A protein and the small-molecule ligand that binds it are described below.
Small molecule (SMILES): CN1CCN(c2nc3ccccc3cc2Cn2nc(-c3ccc4nc(N)sc4c3)c3c(N)ncnc32)CC1

Binding-site contacts:
Ligand atom CAC contacts residue TRP656 of chain 1.A at 3.6 Å (hydrophobic).
Ligand atom CAA contacts residue TRP656 of chain 1.A at 3.7 Å (hydrophobic).
Ligand atom NBJ contacts residue ASP683 of chain 1.A at 3.4 Å (salt-bridge).
Ligand atom N1 contacts residue MET796 of chain 1.A at 3.8 Å.
Ligand atom C2 contacts residue VAL724 of chain 1.A at 3.4 Å (hydrophobic).
Ligand atom CAE contacts residue TRP656 of chain 1.A at 3.2 Å (hydrophobic).
Ligand atom NAI contacts residue ASP728 of chain 1.A at 3.8 Å.
Ligand atom SBI contacts residue ASP807 of chain 1.A at 3.5 Å (salt-bridge).
Ligand atom C4 contacts residue ILE673 of chain 1.A at 3.9 Å (hydrophobic).
Ligand atom CAQ contacts residue ASP728 of chain 1.A at 3.0 Å.
Ligand atom C5 contacts residue ILE673 of chain 1.A at 3.8 Å (hydrophobic).
Ligand atom CBH contacts residue TYR709 of chain 1.A at 3.4 Å (hydrophobic).
Ligand atom C4 contacts residue GLU722 of chain 1.A at 3.9 Å.
Ligand atom N3 contacts residue GLU722 of chain 1.A at 3.9 Å.
Ligand atom CAK contacts residue MET648 of chain 1.A at 3.7 Å (hydrophobic).
Ligand atom CAQ contacts residue ASN732 of chain 1.A at 3.8 Å.
Ligand atom NBL contacts residue ASP807 of chain 1.A at 3.6 Å.
Ligand atom NAF contacts residue TRP656 of chain 1.A at 3.4 Å.
Ligand atom CBK contacts residue ASP807 of chain 1.A at 3.0 Å.
Ligand atom CAK contacts residue PRO654 of chain 1.A at 3.7 Å (hydrophobic).
Ligand atom CAC contacts residue PHE647 of chain 1.A at 3.6 Å (hydrophobic).
Ligand atom C2 contacts residue TRP656 of chain 1.A at 3.5 Å (hydrophobic).
Ligand atom CAO contacts residue TRP656 of chain 1.A at 3.7 Å (hydrophobic).
Ligand atom NAZ contacts residue GLU722 of chain 1.A at 3.1 Å (salt-bridge).
Ligand atom CAC contacts residue PRO654 of chain 1.A at 3.8 Å (hydrophobic).
Ligand atom CBH contacts residue ILE721 of chain 1.A at 3.8 Å (hydrophobic).
Ligand atom CBE contacts residue ILE806 of chain 1.A at 3.5 Å (hydrophobic).
Ligand atom CAD contacts residue TRP656 of chain 1.A at 3.5 Å (hydrophobic).
Ligand atom N1 contacts residue TRP656 of chain 1.A at 3.3 Å.
Ligand atom N3 contacts residue VAL723 of chain 1.A at 3.7 Å.
Ligand atom NAZ contacts residue ILE721 of chain 1.A at 3.8 Å.
Ligand atom CAC contacts residue MET648 of chain 1.A at 3.3 Å (hydrophobic).
Ligand atom N3 contacts residue VAL724 of chain 1.A at 2.9 Å (h-bond).
Ligand atom CAM contacts residue TRP656 of chain 1.A at 3.6 Å (hydrophobic).
Ligand atom NBJ contacts residue ASP807 of chain 1.A at 2.7 Å (salt-bridge).
Ligand atom NBJ contacts residue LEU680 of chain 1.A at 3.9 Å.
Ligand atom SBI contacts residue LYS675 of chain 1.A at 3.2 Å (salt-bridge).
Ligand atom C6 contacts residue TRP656 of chain 1.A at 3.9 Å (hydrophobic).
Ligand atom CBH contacts residue ILE806 of chain 1.A at 3.6 Å (hydrophobic).
Ligand atom CAG contacts residue TRP656 of chain 1.A at 3.5 Å (hydrophobic).

Sequence of chain 1.A:
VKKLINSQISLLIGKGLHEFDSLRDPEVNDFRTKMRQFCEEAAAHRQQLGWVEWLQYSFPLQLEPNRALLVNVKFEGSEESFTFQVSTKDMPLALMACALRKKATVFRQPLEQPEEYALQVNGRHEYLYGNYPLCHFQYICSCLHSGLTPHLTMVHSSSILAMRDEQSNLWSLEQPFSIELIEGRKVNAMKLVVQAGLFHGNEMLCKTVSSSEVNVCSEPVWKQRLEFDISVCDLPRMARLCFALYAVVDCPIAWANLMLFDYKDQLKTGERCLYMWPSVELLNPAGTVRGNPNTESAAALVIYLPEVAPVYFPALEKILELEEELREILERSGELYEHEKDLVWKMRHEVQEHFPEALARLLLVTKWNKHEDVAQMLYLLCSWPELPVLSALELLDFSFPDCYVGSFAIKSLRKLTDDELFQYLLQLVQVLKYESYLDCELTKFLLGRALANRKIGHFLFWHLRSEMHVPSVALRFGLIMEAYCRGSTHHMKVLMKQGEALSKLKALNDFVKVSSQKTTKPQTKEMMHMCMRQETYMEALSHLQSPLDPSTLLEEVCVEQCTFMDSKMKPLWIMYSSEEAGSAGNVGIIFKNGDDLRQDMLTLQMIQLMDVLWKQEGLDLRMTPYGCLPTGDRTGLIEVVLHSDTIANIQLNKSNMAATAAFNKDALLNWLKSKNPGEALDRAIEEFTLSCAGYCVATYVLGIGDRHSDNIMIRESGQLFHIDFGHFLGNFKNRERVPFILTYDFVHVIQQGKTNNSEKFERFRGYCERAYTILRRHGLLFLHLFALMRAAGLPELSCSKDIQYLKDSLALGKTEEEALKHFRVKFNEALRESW